Binding-site contacts:
Ligand atom C2 contacts residue GLY97 of chain 1.B at 3.4 Å.
Ligand atom C4 contacts residue THR98 of chain 1.B at 4.2 Å.
Ligand atom C4 contacts residue ASP96 of chain 1.B at 4.5 Å.
Ligand atom C6 contacts residue ASP96 of chain 1.B at 4.4 Å.
Ligand atom C5 contacts residue THR98 of chain 1.B at 4.4 Å.
Ligand atom N1 contacts residue GLY97 of chain 1.B at 4.3 Å.
Ligand atom O1 contacts residue MMA1 of chain 1.L at 2.7 Å.
Ligand atom C5 contacts residue ASP96 of chain 1.B at 3.6 Å.
Ligand atom C2 contacts residue MMA1 of chain 1.L at 3.7 Å.
Ligand atom C5 contacts residue GLY97 of chain 1.B at 3.4 Å.
Ligand atom C7 contacts residue THR98 of chain 1.B at 4.0 Å.
Ligand atom C6 contacts residue THR98 of chain 1.B at 4.3 Å.
Ligand atom C1 contacts residue MMA1 of chain 1.L at 2.4 Å.
Ligand atom C3 contacts residue GLY97 of chain 1.B at 3.9 Å.
Ligand atom C8 contacts residue THR98 of chain 1.B at 3.8 Å.
Ligand atom N1 contacts residue ASP96 of chain 1.B at 2.9 Å (salt-bridge).
Ligand atom C2 contacts residue ASP96 of chain 1.B at 3.6 Å.
Ligand atom C4 contacts residue GLY97 of chain 1.B at 3.9 Å.
Ligand atom C1 contacts residue GLY97 of chain 1.B at 4.2 Å.
Ligand atom C3 contacts residue ASP96 of chain 1.B at 4.4 Å.
Ligand atom C1 contacts residue ASP96 of chain 1.B at 3.9 Å.
Ligand atom C6 contacts residue GLY97 of chain 1.B at 4.2 Å.
Ligand atom N1 contacts residue SER22 of chain 1.B at 4.2 Å.
Ligand atom N1 contacts residue MMA1 of chain 1.L at 1.4 Å.
Ligand atom C9 contacts residue THR98 of chain 1.B at 3.9 Å.

This small molecule binds to this protein.
Small molecule (SMILES): NC(=O)/C=C/c1ccccc1

Sequence of chain 1.B:
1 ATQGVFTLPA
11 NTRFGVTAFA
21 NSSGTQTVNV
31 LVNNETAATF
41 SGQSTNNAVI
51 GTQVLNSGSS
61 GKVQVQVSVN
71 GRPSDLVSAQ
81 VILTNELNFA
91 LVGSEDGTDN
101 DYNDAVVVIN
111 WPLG